Binding-site contacts:
Ligand atom C2 contacts residue ARG96 of chain 1.D at 3.5 Å.
Ligand atom C22 contacts residue GLN211 of chain 1.D at 3.6 Å.
Ligand atom C9 contacts residue SER283 of chain 1.D at 3.4 Å.
Ligand atom O2 contacts residue ARG96 of chain 1.D at 3.7 Å.
Ligand atom O3 contacts residue TYR253 of chain 1.D at 3.4 Å.
Ligand atom S1 contacts residue SER283 of chain 1.D at 3.6 Å (h-bond).
Ligand atom O5 contacts residue ALA237 of chain 1.D at 3.6 Å.
Ligand atom C3 contacts residue ARG96 of chain 1.D at 3.8 Å.
Ligand atom C18 contacts residue FMT1 of chain 1.YB at 3.3 Å.
Ligand atom C6 contacts residue ARG96 of chain 1.D at 3.5 Å.
Ligand atom O7 contacts residue SER236 of chain 1.D at 3.1 Å (h-bond).
Ligand atom O8 contacts residue TYR206 of chain 1.D at 3.4 Å.
Ligand atom C25 contacts residue TYR206 of chain 1.D at 3.3 Å (hydrophobic).
Ligand atom C23 contacts residue GLN211 of chain 1.D at 3.5 Å.
Ligand atom O5 contacts residue SER283 of chain 1.D at 2.8 Å (h-bond).
Ligand atom C14 contacts residue TYR15 of chain 1.D at 3.6 Å (hydrophobic).
Ligand atom C21 contacts residue SER236 of chain 1.D at 3.5 Å.
Ligand atom C7 contacts residue ASN63 of chain 1.D at 3.7 Å.
Ligand atom O4 contacts residue SER44 of chain 1.D at 3.4 Å (h-bond).
Ligand atom C19 contacts residue ARG96 of chain 1.D at 3.8 Å.
Ligand atom C1 contacts residue ARG96 of chain 1.D at 3.6 Å.
Ligand atom O8 contacts residue SER189 of chain 1.D at 2.7 Å (h-bond).
Ligand atom C5 contacts residue ARG96 of chain 1.D at 3.7 Å.
Ligand atom O2 contacts residue ASN63 of chain 1.D at 3.4 Å (h-bond).
Ligand atom C24 contacts residue TYR206 of chain 1.D at 3.7 Å (hydrophobic).
Ligand atom O4 contacts residue TYR15 of chain 1.D at 3.0 Å.
Ligand atom O2 contacts residue ASN95 of chain 1.D at 3.6 Å (h-bond).
Ligand atom C15 contacts residue PHE258 of chain 1.D at 3.8 Å (hydrophobic).
Ligand atom O1 contacts residue ARG96 of chain 1.D at 2.7 Å (salt-bridge).
Ligand atom O8 contacts residue GLY190 of chain 1.D at 3.7 Å.
Ligand atom O7 contacts residue ALA237 of chain 1.D at 3.4 Å (h-bond).
Ligand atom C15 contacts residue TYR253 of chain 1.D at 3.8 Å (hydrophobic).
Ligand atom C8 contacts residue ASN63 of chain 1.D at 3.8 Å.
Ligand atom O5 contacts residue GLY284 of chain 1.D at 3.2 Å.
Ligand atom C8 contacts residue ASN95 of chain 1.D at 3.6 Å.
Ligand atom C8 contacts residue ARG96 of chain 1.D at 3.6 Å.
Ligand atom O1 contacts residue ASN95 of chain 1.D at 2.9 Å (h-bond).
Ligand atom C4 contacts residue ARG96 of chain 1.D at 3.7 Å.
Ligand atom C10 contacts residue SER283 of chain 1.D at 3.3 Å.
Ligand atom C20 contacts residue SER236 of chain 1.D at 3.8 Å.

The small molecule below binds the protein below.
Small molecule (SMILES): COc1ccc(S(=O)(=O)Nc2ccc(N(CC(=O)O)S(=O)(=O)c3ccc(OC)cc3)c3ccccc23)cc1

Sequence of chain 1.D:
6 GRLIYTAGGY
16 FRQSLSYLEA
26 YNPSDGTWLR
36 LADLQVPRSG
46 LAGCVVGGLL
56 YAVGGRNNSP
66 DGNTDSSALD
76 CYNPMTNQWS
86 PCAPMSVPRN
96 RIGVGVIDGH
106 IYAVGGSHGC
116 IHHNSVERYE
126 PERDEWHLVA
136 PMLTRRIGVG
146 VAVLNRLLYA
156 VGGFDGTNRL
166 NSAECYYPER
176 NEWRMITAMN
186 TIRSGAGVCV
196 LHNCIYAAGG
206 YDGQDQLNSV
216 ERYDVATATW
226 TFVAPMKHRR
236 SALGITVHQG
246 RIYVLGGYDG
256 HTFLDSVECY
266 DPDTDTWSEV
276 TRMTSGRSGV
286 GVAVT